Sequence of chain 2.A:
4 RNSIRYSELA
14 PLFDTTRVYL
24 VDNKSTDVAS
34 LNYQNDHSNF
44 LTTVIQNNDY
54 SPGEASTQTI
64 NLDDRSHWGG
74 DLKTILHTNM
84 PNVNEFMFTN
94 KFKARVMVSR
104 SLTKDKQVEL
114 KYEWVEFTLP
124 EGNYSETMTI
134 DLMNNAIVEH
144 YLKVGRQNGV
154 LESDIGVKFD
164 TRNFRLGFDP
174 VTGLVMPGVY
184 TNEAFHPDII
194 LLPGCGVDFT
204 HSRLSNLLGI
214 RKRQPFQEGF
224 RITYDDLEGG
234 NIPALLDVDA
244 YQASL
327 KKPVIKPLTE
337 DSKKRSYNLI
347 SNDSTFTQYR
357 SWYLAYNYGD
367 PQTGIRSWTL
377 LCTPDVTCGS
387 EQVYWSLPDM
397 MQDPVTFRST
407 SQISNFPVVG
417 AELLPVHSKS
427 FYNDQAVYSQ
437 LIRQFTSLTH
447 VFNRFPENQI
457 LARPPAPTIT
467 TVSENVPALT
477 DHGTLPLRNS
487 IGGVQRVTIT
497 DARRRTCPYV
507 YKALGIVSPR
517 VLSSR

The small molecule below binds the protein below.
Small molecule (SMILES): CC(C)[C@H](NC(=O)[C@@H]1CCCN1C(=O)[C@H](CC(N)=O)NC(=O)[C@H](Cc1ccccc1)NC(=O)[C@@H](N)[C@@H](C)O)C(=O)N[C@@H](Cc1ccc(O)cc1)C(=O)N1CCC[C@H]1C(=O)N[C@@H](Cc1ccc(O)cc1)C(=O)N[C@@H](CC(=O)O)C(=O)N[C@H](C=O)[C@@H](C)O

Sequence of chain 2.E:
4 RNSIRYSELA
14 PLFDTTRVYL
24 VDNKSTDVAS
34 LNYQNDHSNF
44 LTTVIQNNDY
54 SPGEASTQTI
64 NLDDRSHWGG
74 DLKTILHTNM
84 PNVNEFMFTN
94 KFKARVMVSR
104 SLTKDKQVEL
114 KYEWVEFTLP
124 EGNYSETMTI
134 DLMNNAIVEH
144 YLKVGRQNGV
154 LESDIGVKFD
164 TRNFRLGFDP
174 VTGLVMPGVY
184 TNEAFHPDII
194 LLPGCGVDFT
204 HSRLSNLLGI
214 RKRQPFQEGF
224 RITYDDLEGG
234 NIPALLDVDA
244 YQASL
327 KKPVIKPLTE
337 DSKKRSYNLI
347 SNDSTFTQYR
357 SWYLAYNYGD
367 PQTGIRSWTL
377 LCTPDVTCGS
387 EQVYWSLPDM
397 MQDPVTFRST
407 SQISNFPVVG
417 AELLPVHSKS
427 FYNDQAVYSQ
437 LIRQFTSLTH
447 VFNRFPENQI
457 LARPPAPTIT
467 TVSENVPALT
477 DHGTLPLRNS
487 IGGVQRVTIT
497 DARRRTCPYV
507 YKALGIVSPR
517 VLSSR

Binding-site contacts:
Ligand atom CZ contacts residue HIS446 of chain 2.E at 3.7 Å.
Ligand atom CG contacts residue TYR244 of chain 2.A at 3.1 Å (hydrophobic).
Ligand atom OH contacts residue HIS446 of chain 2.E at 3.1 Å (h-bond).
Ligand atom CE2 contacts residue MET179 of chain 2.A at 3.7 Å (hydrophobic).
Ligand atom CG1 contacts residue GLU155 of chain 2.E at 3.8 Å.
Ligand atom OH contacts residue MET179 of chain 2.A at 3.4 Å (h-bond).
Ligand atom CG1 contacts residue ARG450 of chain 2.E at 3.4 Å.
Ligand atom CA contacts residue GLU155 of chain 2.E at 3.9 Å.
Ligand atom CE1 contacts residue THR445 of chain 2.E at 3.3 Å.
Ligand atom CD1 contacts residue PRO180 of chain 2.A at 3.5 Å (hydrophobic).
Ligand atom CA contacts residue LYS339 of chain 2.E at 3.1 Å.
Ligand atom CG2 contacts residue GLU155 of chain 2.E at 3.7 Å.
Ligand atom OD2 contacts residue LYS339 of chain 2.E at 3.6 Å.
Ligand atom O contacts residue HIS446 of chain 2.E at 2.8 Å.
Ligand atom OD1 contacts residue GLU155 of chain 2.E at 3.8 Å.
Ligand atom CZ contacts residue ASP172 of chain 2.A at 3.8 Å.
Ligand atom C contacts residue HIS446 of chain 2.E at 3.4 Å.
Ligand atom CE2 contacts residue HIS446 of chain 2.E at 3.5 Å.
Ligand atom CZ contacts residue ARG149 of chain 2.E at 3.8 Å.
Ligand atom ND2 contacts residue GLU155 of chain 2.E at 3.1 Å (salt-bridge).
Ligand atom CG contacts residue PRO452 of chain 2.E at 3.5 Å (hydrophobic).
Ligand atom CG contacts residue ARG450 of chain 2.E at 3.5 Å.
Ligand atom CB contacts residue PRO452 of chain 2.E at 3.9 Å (hydrophobic).
Ligand atom OH contacts residue THR445 of chain 2.E at 3.2 Å.
Ligand atom CG contacts residue GLU155 of chain 2.E at 3.8 Å.
Ligand atom CG contacts residue LYS339 of chain 2.E at 3.8 Å.
Ligand atom OD1 contacts residue LYS339 of chain 2.E at 2.9 Å (salt-bridge).
Ligand atom CG1 contacts residue PHE451 of chain 2.E at 3.4 Å (hydrophobic).
Ligand atom CD contacts residue ARG450 of chain 2.E at 2.9 Å.
Ligand atom CE1 contacts residue PRO180 of chain 2.A at 3.2 Å (hydrophobic).
Ligand atom CB contacts residue GLN245 of chain 2.A at 3.6 Å.
Ligand atom CB contacts residue LYS339 of chain 2.E at 2.9 Å.
Ligand atom CE1 contacts residue ARG149 of chain 2.E at 3.6 Å.
Ligand atom CG2 contacts residue LEU145 of chain 2.E at 3.8 Å (hydrophobic).
Ligand atom O contacts residue ARG450 of chain 2.E at 3.3 Å (salt-bridge).
Ligand atom C contacts residue ARG149 of chain 2.E at 3.8 Å.
Ligand atom CZ contacts residue THR445 of chain 2.E at 3.4 Å.
Ligand atom CB contacts residue ARG450 of chain 2.E at 3.6 Å.
Ligand atom O contacts residue ARG149 of chain 2.E at 2.6 Å (salt-bridge).
Ligand atom OH contacts residue LEU239 of chain 2.A at 3.7 Å.